Sequence of chain 1.C:
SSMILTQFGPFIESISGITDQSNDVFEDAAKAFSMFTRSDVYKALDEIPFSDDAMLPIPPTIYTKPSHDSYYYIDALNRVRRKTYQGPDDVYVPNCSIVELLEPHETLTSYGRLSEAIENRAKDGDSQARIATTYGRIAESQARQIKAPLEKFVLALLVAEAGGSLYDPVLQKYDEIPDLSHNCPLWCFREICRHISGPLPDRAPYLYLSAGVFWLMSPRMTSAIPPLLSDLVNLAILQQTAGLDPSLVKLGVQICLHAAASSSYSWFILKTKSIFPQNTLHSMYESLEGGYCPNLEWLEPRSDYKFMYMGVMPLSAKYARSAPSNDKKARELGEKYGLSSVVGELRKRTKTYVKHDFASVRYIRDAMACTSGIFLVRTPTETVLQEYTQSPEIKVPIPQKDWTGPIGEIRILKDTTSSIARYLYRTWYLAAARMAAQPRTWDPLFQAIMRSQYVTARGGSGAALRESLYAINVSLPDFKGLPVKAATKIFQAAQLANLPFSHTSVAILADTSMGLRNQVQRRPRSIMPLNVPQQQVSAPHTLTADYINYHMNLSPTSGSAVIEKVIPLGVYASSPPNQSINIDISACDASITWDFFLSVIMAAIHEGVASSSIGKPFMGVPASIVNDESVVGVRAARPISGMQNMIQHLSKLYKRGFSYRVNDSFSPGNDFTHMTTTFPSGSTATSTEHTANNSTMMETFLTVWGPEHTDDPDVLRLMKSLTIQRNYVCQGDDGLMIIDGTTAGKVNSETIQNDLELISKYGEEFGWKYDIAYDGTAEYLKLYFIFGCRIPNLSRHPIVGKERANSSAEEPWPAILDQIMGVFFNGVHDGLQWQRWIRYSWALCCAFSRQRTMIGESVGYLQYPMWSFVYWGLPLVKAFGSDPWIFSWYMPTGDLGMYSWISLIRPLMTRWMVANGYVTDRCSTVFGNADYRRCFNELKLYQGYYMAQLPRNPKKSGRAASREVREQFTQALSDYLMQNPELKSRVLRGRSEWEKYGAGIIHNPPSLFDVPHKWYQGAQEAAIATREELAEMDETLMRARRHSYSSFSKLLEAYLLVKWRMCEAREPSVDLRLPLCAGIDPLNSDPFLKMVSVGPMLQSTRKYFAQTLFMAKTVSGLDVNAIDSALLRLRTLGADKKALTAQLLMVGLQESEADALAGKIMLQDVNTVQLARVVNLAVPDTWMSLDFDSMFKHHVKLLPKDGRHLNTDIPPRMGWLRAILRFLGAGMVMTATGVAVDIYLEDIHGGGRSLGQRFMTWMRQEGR

Binding-site contacts:
Ligand atom O2G contacts residue ARG524 of chain 1.C at 3.0 Å (salt-bridge).
Ligand atom PA contacts residue ARG526 of chain 1.C at 3.5 Å.
Ligand atom O1B contacts residue ARG523 of chain 1.C at 3.4 Å (salt-bridge).
Ligand atom C4 contacts residue G5 of chain 1.B at 3.5 Å.
Ligand atom O3B contacts residue ARG524 of chain 1.C at 3.6 Å (salt-bridge).
Ligand atom O2' contacts residue ASP590 of chain 1.C at 3.1 Å (salt-bridge).
Ligand atom N4 contacts residue G5 of chain 1.B at 3.0 Å (h-bond).
Ligand atom O3B contacts residue ARG523 of chain 1.C at 2.9 Å (salt-bridge).
Ligand atom C6 contacts residue G5 of chain 1.A at 3.6 Å.
Ligand atom C6 contacts residue ARG526 of chain 1.C at 3.4 Å.
Ligand atom C5 contacts residue ARG526 of chain 1.C at 3.2 Å.
Ligand atom C1' contacts residue G5 of chain 1.A at 3.5 Å.
Ligand atom N1 contacts residue G5 of chain 1.A at 3.1 Å (h-bond).
Ligand atom PB contacts residue MN1 of chain 1.D at 3.6 Å.
Ligand atom C2' contacts residue ASP590 of chain 1.C at 3.6 Å.
Ligand atom O2A contacts residue ARG523 of chain 1.C at 3.6 Å (salt-bridge).
Ligand atom C2 contacts residue G5 of chain 1.B at 3.3 Å.
Ligand atom PG contacts residue ARG524 of chain 1.C at 3.6 Å.
Ligand atom O2B contacts residue ASP734 of chain 1.C at 2.9 Å (salt-bridge).
Ligand atom O3G contacts residue MN1 of chain 1.D at 3.2 Å.
Ligand atom C2 contacts residue G5 of chain 1.A at 3.1 Å.
Ligand atom O1A contacts residue MN1 of chain 1.D at 3.1 Å.
Ligand atom O2B contacts residue MN1 of chain 1.D at 2.3 Å.
Ligand atom O2' contacts residue SER682 of chain 1.C at 3.0 Å (h-bond).
Ligand atom N3 contacts residue G5 of chain 1.B at 2.8 Å (h-bond).
Ligand atom O2 contacts residue G5 of chain 1.B at 2.7 Å (h-bond).
Ligand atom C5' contacts residue ASP734 of chain 1.C at 3.1 Å.
Ligand atom O3A contacts residue ARG523 of chain 1.C at 3.5 Å (salt-bridge).
Ligand atom C4 contacts residue G5 of chain 1.A at 3.5 Å.
Ligand atom O1A contacts residue ASP734 of chain 1.C at 3.6 Å.
Ligand atom N3 contacts residue G5 of chain 1.A at 3.5 Å (h-bond).
Ligand atom O2 contacts residue G5 of chain 1.A at 3.3 Å (h-bond).
Ligand atom O1G contacts residue MN1 of chain 1.D at 3.1 Å.
Ligand atom O1A contacts residue MN1 of chain 1.E at 2.6 Å.
Ligand atom O2A contacts residue G5 of chain 1.A at 3.3 Å (h-bond).
Ligand atom O1G contacts residue SER587 of chain 1.C at 3.3 Å.
Ligand atom C3' contacts residue ASP590 of chain 1.C at 3.6 Å.
Ligand atom O2A contacts residue ARG526 of chain 1.C at 2.8 Å (salt-bridge).
Ligand atom PB contacts residue ARG523 of chain 1.C at 3.5 Å.
Ligand atom O3A contacts residue ARG526 of chain 1.C at 3.5 Å (salt-bridge).

A small-molecule ligand and the protein it binds are described below.
Small molecule (SMILES): Nc1ccn([C@@H]2O[C@H](CO[P](=O)(O)O[P](=O)(O)OP(=O)(O)O)C[C@H]2O)c(=O)n1